Binding-site contacts:
Ligand atom C7 contacts residue ASN355 of chain 1.B at 3.8 Å.
Ligand atom C4 contacts residue ASN355 of chain 1.B at 4.3 Å.
Ligand atom C6 contacts residue NAG2 of chain 1.TA at 4.3 Å.
Ligand atom O7 contacts residue ARG387 of chain 1.B at 4.3 Å.
Ligand atom C8 contacts residue ARG387 of chain 1.B at 4.4 Å.
Ligand atom C1 contacts residue NAG1 of chain 1.TA at 4.5 Å.
Ligand atom C5 contacts residue ASN355 of chain 1.B at 3.7 Å.
Ligand atom C7 contacts residue NAG1 of chain 1.TA at 3.7 Å.
Ligand atom C1 contacts residue ASN355 of chain 1.B at 1.4 Å.
Ligand atom O7 contacts residue NAG1 of chain 1.TA at 2.9 Å (h-bond).
Ligand atom C2 contacts residue SER357 of chain 1.B at 4.4 Å.
Ligand atom N2 contacts residue NAG1 of chain 1.TA at 3.5 Å (h-bond).
Ligand atom O4 contacts residue NAG1 of chain 1.TA at 4.2 Å.
Ligand atom C3 contacts residue NAG1 of chain 1.TA at 4.3 Å.
Ligand atom C1 contacts residue SER357 of chain 1.B at 3.4 Å.
Ligand atom N2 contacts residue ASN355 of chain 1.B at 2.7 Å (h-bond).
Ligand atom C6 contacts residue SER357 of chain 1.B at 4.2 Å.
Ligand atom C2 contacts residue NAG1 of chain 1.TA at 3.9 Å.
Ligand atom O5 contacts residue ASN355 of chain 1.B at 2.5 Å (h-bond).
Ligand atom O5 contacts residue SER357 of chain 1.B at 3.7 Å.
Ligand atom C2 contacts residue ASN355 of chain 1.B at 2.4 Å.
Ligand atom O7 contacts residue ASN355 of chain 1.B at 4.5 Å.
Ligand atom C8 contacts residue NAG1 of chain 1.TA at 4.0 Å.
Ligand atom C5 contacts residue SER357 of chain 1.B at 3.7 Å.
Ligand atom C3 contacts residue ASN355 of chain 1.B at 3.8 Å.

Sequence of chain 1.B:
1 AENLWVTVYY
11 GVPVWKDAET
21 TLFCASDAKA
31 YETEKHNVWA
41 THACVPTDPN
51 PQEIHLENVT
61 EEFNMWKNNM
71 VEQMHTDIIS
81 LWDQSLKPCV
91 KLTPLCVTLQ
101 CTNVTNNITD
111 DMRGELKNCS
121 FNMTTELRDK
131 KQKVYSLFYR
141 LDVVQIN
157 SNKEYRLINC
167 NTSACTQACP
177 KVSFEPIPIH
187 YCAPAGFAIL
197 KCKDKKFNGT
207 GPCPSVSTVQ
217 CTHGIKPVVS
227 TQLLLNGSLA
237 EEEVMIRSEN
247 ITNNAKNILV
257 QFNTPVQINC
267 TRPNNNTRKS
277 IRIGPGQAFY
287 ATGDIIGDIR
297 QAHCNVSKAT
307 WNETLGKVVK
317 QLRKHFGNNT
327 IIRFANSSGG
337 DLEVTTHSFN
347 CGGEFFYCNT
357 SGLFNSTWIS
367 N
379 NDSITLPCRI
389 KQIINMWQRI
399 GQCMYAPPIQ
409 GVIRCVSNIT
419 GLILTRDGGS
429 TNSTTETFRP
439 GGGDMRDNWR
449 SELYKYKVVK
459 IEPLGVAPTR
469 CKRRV

This protein binds this small molecule.
Small molecule (SMILES): CC(=O)N[C@H]1[C@H](O[C@H]2[C@H](O)[C@@H](NC(C)=O)CO[C@@H]2CO)O[C@H](CO)[C@@H](O)[C@@H]1O